Sequence of chain 50.A:
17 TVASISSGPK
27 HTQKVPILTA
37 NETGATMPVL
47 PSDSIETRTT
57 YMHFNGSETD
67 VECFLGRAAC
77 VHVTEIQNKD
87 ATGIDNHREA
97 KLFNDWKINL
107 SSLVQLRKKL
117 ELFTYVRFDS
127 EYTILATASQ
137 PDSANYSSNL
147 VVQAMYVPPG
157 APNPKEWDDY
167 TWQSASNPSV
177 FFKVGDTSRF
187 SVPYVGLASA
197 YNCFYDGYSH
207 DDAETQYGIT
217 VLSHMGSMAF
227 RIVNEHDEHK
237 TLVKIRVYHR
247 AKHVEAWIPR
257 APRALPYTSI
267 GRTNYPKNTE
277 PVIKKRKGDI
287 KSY

Sequence of chain 50.C:
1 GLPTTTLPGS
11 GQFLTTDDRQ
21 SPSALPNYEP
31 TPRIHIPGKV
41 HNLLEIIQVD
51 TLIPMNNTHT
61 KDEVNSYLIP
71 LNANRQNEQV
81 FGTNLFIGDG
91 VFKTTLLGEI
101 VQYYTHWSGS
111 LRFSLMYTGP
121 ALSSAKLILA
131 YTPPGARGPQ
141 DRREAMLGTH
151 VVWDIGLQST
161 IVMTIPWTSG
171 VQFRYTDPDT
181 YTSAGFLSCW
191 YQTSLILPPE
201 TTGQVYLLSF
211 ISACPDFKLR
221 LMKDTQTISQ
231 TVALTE

A small-molecule ligand and the protein it binds are described below.
Small molecule (SMILES): Cc1cc(CCCCCOc2ccc(C3=NCCO3)cc2)on1

Binding-site contacts:
Ligand atom C2A contacts residue TYR152 of chain 50.A at 3.6 Å (hydrophobic).
Ligand atom C5A contacts residue VAL176 of chain 50.A at 3.6 Å (hydrophobic).
Ligand atom C4C contacts residue VAL191 of chain 50.A at 3.0 Å (hydrophobic).
Ligand atom C5C contacts residue VAL191 of chain 50.A at 3.8 Å (hydrophobic).
Ligand atom N3A contacts residue PHE186 of chain 50.A at 4.0 Å.
Ligand atom N3A contacts residue ALA24 of chain 50.C at 3.8 Å.
Ligand atom O1B contacts residue ILE104 of chain 50.A at 3.9 Å.
Ligand atom N3A contacts residue PRO174 of chain 50.A at 3.7 Å.
Ligand atom C5B contacts residue TYR128 of chain 50.A at 4.0 Å (hydrophobic).
Ligand atom C5A contacts residue ALA150 of chain 50.A at 3.6 Å (hydrophobic).
Ligand atom C4C contacts residue VAL188 of chain 50.A at 3.7 Å (hydrophobic).
Ligand atom O1A contacts residue PHE186 of chain 50.A at 3.0 Å.
Ligand atom C2C contacts residue TYR197 of chain 50.A at 3.7 Å (hydrophobic).
Ligand atom C1B contacts residue VAL188 of chain 50.A at 3.8 Å (hydrophobic).
Ligand atom C1C contacts residue TYR128 of chain 50.A at 3.7 Å (hydrophobic).
Ligand atom C5B contacts residue MET224 of chain 50.A at 3.9 Å (hydrophobic).
Ligand atom C4 contacts residue LEU106 of chain 50.A at 3.9 Å (hydrophobic).
Ligand atom C4B contacts residue PHE186 of chain 50.A at 3.6 Å (hydrophobic).
Ligand atom C3B contacts residue VAL188 of chain 50.A at 3.8 Å (hydrophobic).
Ligand atom O1B contacts residue TYR128 of chain 50.A at 3.4 Å (h-bond).
Ligand atom C3B contacts residue TYR152 of chain 50.A at 3.7 Å (hydrophobic).
Ligand atom C1B contacts residue TYR128 of chain 50.A at 3.6 Å (hydrophobic).
Ligand atom C4B contacts residue TYR152 of chain 50.A at 3.8 Å (hydrophobic).
Ligand atom C1C contacts residue LEU106 of chain 50.A at 3.8 Å (hydrophobic).
Ligand atom C4A contacts residue PRO174 of chain 50.A at 3.1 Å (hydrophobic).
Ligand atom N3A contacts residue TYR152 of chain 50.A at 3.5 Å.
Ligand atom C6B contacts residue TYR128 of chain 50.A at 3.3 Å (hydrophobic).
Ligand atom C5A contacts residue PHE186 of chain 50.A at 3.5 Å (hydrophobic).
Ligand atom N2 contacts residue LEU106 of chain 50.A at 3.8 Å.
Ligand atom C2B contacts residue VAL188 of chain 50.A at 3.5 Å (hydrophobic).
Ligand atom C4 contacts residue TYR197 of chain 50.A at 3.8 Å (hydrophobic).
Ligand atom C2C contacts residue MET221 of chain 50.A at 3.8 Å (hydrophobic).
Ligand atom C5B contacts residue PHE186 of chain 50.A at 3.9 Å (hydrophobic).
Ligand atom O1 contacts residue MET221 of chain 50.A at 3.8 Å.
Ligand atom C1B contacts residue ILE104 of chain 50.A at 4.0 Å (hydrophobic).
Ligand atom C2A contacts residue PHE186 of chain 50.A at 3.3 Å (hydrophobic).
Ligand atom C6B contacts residue ILE104 of chain 50.A at 3.6 Å (hydrophobic).
Ligand atom O1 contacts residue LEU106 of chain 50.A at 3.8 Å.
Ligand atom C3C contacts residue TYR128 of chain 50.A at 3.4 Å (hydrophobic).
Ligand atom C5 contacts residue LEU106 of chain 50.A at 3.8 Å (hydrophobic).